This small molecule binds to this protein.
Small molecule (SMILES): CC(=O)N[C@@H]1[C@@H](O)[C@H](O)[C@@H](CO)O[C@H]1O

Sequence of chain 1.A:
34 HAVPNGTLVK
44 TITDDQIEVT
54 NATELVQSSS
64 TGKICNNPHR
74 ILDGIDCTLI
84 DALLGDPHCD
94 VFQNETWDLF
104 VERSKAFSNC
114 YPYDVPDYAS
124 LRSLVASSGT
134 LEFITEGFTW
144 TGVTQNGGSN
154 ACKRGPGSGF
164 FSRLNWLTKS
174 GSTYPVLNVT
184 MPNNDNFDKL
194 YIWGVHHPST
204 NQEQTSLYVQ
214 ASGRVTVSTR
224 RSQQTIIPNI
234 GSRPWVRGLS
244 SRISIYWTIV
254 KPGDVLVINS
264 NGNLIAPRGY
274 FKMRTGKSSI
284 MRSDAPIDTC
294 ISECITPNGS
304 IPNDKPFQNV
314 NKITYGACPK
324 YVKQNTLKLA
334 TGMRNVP

Binding-site contacts:
Ligand atom C7 contacts residue ASN38 of chain 1.A at 3.5 Å.
Ligand atom C4 contacts residue ASN38 of chain 1.A at 4.3 Å.
Ligand atom O5 contacts residue ASN38 of chain 1.A at 2.4 Å (h-bond).
Ligand atom C3 contacts residue ASN38 of chain 1.A at 3.9 Å.
Ligand atom O7 contacts residue ASN38 of chain 1.A at 3.7 Å.
Ligand atom C5 contacts residue ASN38 of chain 1.A at 3.7 Å.
Ligand atom C2 contacts residue ASN38 of chain 1.A at 2.5 Å.
Ligand atom N2 contacts residue ASN38 of chain 1.A at 2.9 Å (h-bond).
Ligand atom C1 contacts residue ASN38 of chain 1.A at 1.4 Å.